Sequence of chain 1.A:
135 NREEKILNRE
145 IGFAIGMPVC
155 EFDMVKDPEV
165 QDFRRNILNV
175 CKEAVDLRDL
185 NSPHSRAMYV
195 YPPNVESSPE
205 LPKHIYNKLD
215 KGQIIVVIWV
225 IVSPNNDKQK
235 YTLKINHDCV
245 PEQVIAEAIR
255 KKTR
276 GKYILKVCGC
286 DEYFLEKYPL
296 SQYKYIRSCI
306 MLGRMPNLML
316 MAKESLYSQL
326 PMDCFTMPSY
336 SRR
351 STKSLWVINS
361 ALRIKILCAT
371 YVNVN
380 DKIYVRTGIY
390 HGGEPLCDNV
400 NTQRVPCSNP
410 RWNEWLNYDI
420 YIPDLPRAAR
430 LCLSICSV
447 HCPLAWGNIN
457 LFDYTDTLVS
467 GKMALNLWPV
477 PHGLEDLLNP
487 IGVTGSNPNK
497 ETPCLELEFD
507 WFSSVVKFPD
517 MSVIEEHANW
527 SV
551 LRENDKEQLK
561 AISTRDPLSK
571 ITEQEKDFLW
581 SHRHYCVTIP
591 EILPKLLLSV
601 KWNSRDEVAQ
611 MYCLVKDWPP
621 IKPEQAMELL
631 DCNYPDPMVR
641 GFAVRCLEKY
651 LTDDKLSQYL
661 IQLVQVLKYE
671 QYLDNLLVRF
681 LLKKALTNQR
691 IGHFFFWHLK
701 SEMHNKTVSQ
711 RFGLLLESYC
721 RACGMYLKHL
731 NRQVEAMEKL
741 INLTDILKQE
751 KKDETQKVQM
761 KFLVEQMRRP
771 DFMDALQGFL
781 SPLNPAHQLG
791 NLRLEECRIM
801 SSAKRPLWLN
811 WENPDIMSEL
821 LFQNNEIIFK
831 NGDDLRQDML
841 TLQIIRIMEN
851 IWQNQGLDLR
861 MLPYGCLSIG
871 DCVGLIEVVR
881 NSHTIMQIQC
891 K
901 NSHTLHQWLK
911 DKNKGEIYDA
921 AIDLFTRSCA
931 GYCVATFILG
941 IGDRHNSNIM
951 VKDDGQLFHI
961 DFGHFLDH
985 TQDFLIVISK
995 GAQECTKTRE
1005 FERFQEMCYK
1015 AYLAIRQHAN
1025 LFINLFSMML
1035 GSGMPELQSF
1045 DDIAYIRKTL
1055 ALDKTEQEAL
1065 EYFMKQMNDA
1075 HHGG

This small molecule binds to this protein.
Small molecule (SMILES): Cc1nc(NC(=O)N2CCC[C@H]2C(N)=O)sc1-c1ccnc(C(C)(C)C(F)(F)F)c1

Binding-site contacts:
Ligand atom C9 contacts residue MET950 of chain 1.A at 3.7 Å (hydrophobic).
Ligand atom C4 contacts residue SER882 of chain 1.A at 3.4 Å.
Ligand atom C1 contacts residue MET950 of chain 1.A at 3.7 Å (hydrophobic).
Ligand atom C11 contacts residue ILE960 of chain 1.A at 3.5 Å (hydrophobic).
Ligand atom C contacts residue ILE960 of chain 1.A at 3.9 Å (hydrophobic).
Ligand atom C2 contacts residue VAL879 of chain 1.A at 3.7 Å (hydrophobic).
Ligand atom C10 contacts residue ILE960 of chain 1.A at 3.6 Å (hydrophobic).
Ligand atom N1 contacts residue VAL879 of chain 1.A at 2.8 Å (h-bond).
Ligand atom C11 contacts residue TYR864 of chain 1.A at 3.8 Å (hydrophobic).
Ligand atom N3 contacts residue ARG798 of chain 1.A at 3.8 Å.
Ligand atom N contacts residue VAL878 of chain 1.A at 3.7 Å.
Ligand atom O1 contacts residue SER882 of chain 1.A at 3.4 Å (h-bond).
Ligand atom C17 contacts residue ASP961 of chain 1.A at 3.0 Å.
Ligand atom C7 contacts residue TRP808 of chain 1.A at 3.6 Å (hydrophobic).
Ligand atom F2 contacts residue LYS830 of chain 1.A at 3.5 Å.
Ligand atom N1 contacts residue VAL878 of chain 1.A at 3.5 Å.
Ligand atom C13 contacts residue ILE960 of chain 1.A at 3.6 Å (hydrophobic).
Ligand atom C12 contacts residue ILE960 of chain 1.A at 3.5 Å (hydrophobic).
Ligand atom O1 contacts residue HIS883 of chain 1.A at 3.4 Å (h-bond).
Ligand atom N contacts residue VAL879 of chain 1.A at 2.9 Å (h-bond).
Ligand atom F1 contacts residue PRO806 of chain 1.A at 3.1 Å.
Ligand atom F contacts residue ILE876 of chain 1.A at 3.7 Å.
Ligand atom C12 contacts residue TYR864 of chain 1.A at 3.8 Å (hydrophobic).
Ligand atom N contacts residue MET950 of chain 1.A at 3.5 Å.
Ligand atom C2 contacts residue MET950 of chain 1.A at 3.4 Å (hydrophobic).
Ligand atom C14 contacts residue ILE960 of chain 1.A at 3.7 Å (hydrophobic).
Ligand atom C4 contacts residue VAL879 of chain 1.A at 3.2 Å (hydrophobic).
Ligand atom S contacts residue MET950 of chain 1.A at 3.6 Å.
Ligand atom N2 contacts residue SER882 of chain 1.A at 3.8 Å.
Ligand atom C1 contacts residue VAL879 of chain 1.A at 3.8 Å (hydrophobic).
Ligand atom C contacts residue GLU877 of chain 1.A at 3.3 Å.
Ligand atom C3 contacts residue TRP808 of chain 1.A at 3.6 Å (hydrophobic).
Ligand atom C contacts residue TYR864 of chain 1.A at 3.5 Å (hydrophobic).
Ligand atom N2 contacts residue TRP808 of chain 1.A at 3.5 Å.
Ligand atom C12 contacts residue ILE876 of chain 1.A at 3.8 Å (hydrophobic).
Ligand atom C11 contacts residue ILE876 of chain 1.A at 3.5 Å (hydrophobic).
Ligand atom C4 contacts residue ARG880 of chain 1.A at 3.7 Å.
Ligand atom F contacts residue ILE828 of chain 1.A at 3.6 Å.
Ligand atom O contacts residue TRP808 of chain 1.A at 3.2 Å.
Ligand atom N4 contacts residue ILE960 of chain 1.A at 3.5 Å.